Binding-site contacts:
Ligand atom C02 contacts residue GLU296 of chain 1.A at 3.5 Å.
Ligand atom N02 contacts residue MET293 of chain 1.A at 4.0 Å.
Ligand atom C08 contacts residue VAL271 of chain 1.A at 3.8 Å (hydrophobic).
Ligand atom C07 contacts residue HEM1 of chain 1.B at 3.4 Å.
Ligand atom C08 contacts residue GLU296 of chain 1.A at 3.5 Å.
Ligand atom C02 contacts residue HEM1 of chain 1.B at 3.7 Å.
Ligand atom C09 contacts residue GLU296 of chain 1.A at 3.7 Å.
Ligand atom C02 contacts residue PRO269 of chain 1.A at 3.8 Å (hydrophobic).
Ligand atom C07 contacts residue SER289 of chain 1.A at 3.7 Å.
Ligand atom C07 contacts residue PRO269 of chain 1.A at 3.9 Å (hydrophobic).
Ligand atom C12 contacts residue HEM1 of chain 1.B at 3.0 Å.
Ligand atom C09 contacts residue VAL271 of chain 1.A at 3.6 Å (hydrophobic).
Ligand atom N02 contacts residue TRP291 of chain 1.A at 3.0 Å (h-bond).
Ligand atom C03 contacts residue PRO269 of chain 1.A at 4.0 Å (hydrophobic).
Ligand atom N02 contacts residue GLU296 of chain 1.A at 2.6 Å (salt-bridge).
Ligand atom C12 contacts residue VAL271 of chain 1.A at 3.8 Å (hydrophobic).
Ligand atom C03 contacts residue HEM1 of chain 1.B at 3.2 Å.
Ligand atom C05 contacts residue VAL271 of chain 1.A at 3.7 Å (hydrophobic).
Ligand atom C06 contacts residue GLU296 of chain 1.A at 3.5 Å.
Ligand atom C09 contacts residue HEM1 of chain 1.B at 3.7 Å.
Ligand atom C02 contacts residue TRP291 of chain 1.A at 3.8 Å (hydrophobic).
Ligand atom C07 contacts residue GLY290 of chain 1.A at 3.3 Å.
Ligand atom N02 contacts residue TYR292 of chain 1.A at 4.0 Å.
Ligand atom C13 contacts residue GLN182 of chain 1.A at 4.0 Å.
Ligand atom C10 contacts residue HEM1 of chain 1.B at 3.5 Å.
Ligand atom C05 contacts residue PRO269 of chain 1.A at 3.9 Å (hydrophobic).
Ligand atom N11 contacts residue HEM1 of chain 1.B at 2.8 Å (h-bond).
Ligand atom C13 contacts residue HEM1 of chain 1.B at 3.4 Å.
Ligand atom C04 contacts residue HEM1 of chain 1.B at 4.1 Å.
Ligand atom C10 contacts residue VAL271 of chain 1.A at 4.1 Å (hydrophobic).
Ligand atom C04 contacts residue GLY290 of chain 1.A at 4.0 Å.
Ligand atom C10 contacts residue GLN182 of chain 1.A at 3.5 Å.
Ligand atom N01 contacts residue PRO269 of chain 1.A at 3.6 Å.
Ligand atom C06 contacts residue PRO269 of chain 1.A at 3.6 Å (hydrophobic).
Ligand atom C08 contacts residue PRO269 of chain 1.A at 4.0 Å (hydrophobic).
Ligand atom C03 contacts residue TRP291 of chain 1.A at 4.0 Å (hydrophobic).
Ligand atom C07 contacts residue PHE288 of chain 1.A at 3.8 Å (hydrophobic).
Ligand atom C04 contacts residue PRO269 of chain 1.A at 3.9 Å (hydrophobic).
Ligand atom N02 contacts residue HEM1 of chain 1.B at 3.1 Å.
Ligand atom N01 contacts residue GLU296 of chain 1.A at 2.7 Å (salt-bridge).

The small molecule below binds the protein below.
Small molecule (SMILES): Cc1cc(N)nc(CCCN(C)C)c1

Sequence of chain 1.A:
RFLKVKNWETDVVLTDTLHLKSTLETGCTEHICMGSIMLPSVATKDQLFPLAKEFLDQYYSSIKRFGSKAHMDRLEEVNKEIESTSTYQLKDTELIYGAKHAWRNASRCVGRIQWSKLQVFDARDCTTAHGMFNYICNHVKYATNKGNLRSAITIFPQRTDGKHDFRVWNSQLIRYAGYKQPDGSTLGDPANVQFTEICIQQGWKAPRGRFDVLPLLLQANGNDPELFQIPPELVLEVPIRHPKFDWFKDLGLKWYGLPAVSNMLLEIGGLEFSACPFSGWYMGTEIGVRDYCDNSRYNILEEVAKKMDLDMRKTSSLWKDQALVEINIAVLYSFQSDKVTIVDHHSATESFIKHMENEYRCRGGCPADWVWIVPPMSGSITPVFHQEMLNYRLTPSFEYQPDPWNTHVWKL